Sequence of chain 1.K:
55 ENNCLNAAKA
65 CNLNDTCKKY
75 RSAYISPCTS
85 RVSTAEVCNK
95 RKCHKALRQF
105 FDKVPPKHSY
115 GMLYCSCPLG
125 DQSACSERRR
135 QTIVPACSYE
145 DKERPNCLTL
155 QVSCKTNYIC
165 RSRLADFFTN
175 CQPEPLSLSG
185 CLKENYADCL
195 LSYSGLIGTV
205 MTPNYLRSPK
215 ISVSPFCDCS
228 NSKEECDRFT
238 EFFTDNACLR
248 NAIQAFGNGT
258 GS

Sequence of chain 1.G:
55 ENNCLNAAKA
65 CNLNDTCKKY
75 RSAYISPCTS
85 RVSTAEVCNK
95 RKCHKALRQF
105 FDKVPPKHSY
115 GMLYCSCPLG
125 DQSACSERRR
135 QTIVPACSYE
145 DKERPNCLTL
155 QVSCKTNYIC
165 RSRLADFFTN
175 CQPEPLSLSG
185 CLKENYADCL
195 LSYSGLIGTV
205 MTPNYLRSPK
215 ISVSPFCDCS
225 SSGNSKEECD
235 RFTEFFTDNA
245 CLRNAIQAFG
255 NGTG

Binding-site contacts:
Ligand atom O7 contacts residue ALA252 of chain 1.K at 3.5 Å.
Ligand atom N2 contacts residue ASN255 of chain 1.K at 3.0 Å (h-bond).
Ligand atom C7 contacts residue ALA252 of chain 1.K at 4.1 Å (hydrophobic).
Ligand atom C8 contacts residue ASN228 of chain 1.G at 3.4 Å.
Ligand atom C7 contacts residue GLN251 of chain 1.K at 3.6 Å.
Ligand atom C8 contacts residue GLY227 of chain 1.G at 3.7 Å.
Ligand atom O7 contacts residue ASN255 of chain 1.K at 4.3 Å.
Ligand atom C2 contacts residue ASN228 of chain 1.G at 4.4 Å.
Ligand atom C4 contacts residue ASN255 of chain 1.K at 4.2 Å.
Ligand atom C8 contacts residue ALA252 of chain 1.K at 4.5 Å (hydrophobic).
Ligand atom C3 contacts residue ASN255 of chain 1.K at 3.8 Å.
Ligand atom C1 contacts residue GLN251 of chain 1.K at 4.0 Å.
Ligand atom O7 contacts residue GLN251 of chain 1.K at 3.6 Å (h-bond).
Ligand atom C4 contacts residue ASN228 of chain 1.G at 4.3 Å.
Ligand atom C7 contacts residue ASN255 of chain 1.K at 3.4 Å.
Ligand atom C8 contacts residue SER229 of chain 1.G at 3.3 Å.
Ligand atom O7 contacts residue ASN248 of chain 1.K at 3.5 Å (h-bond).
Ligand atom C7 contacts residue ASN228 of chain 1.G at 4.3 Å.
Ligand atom C2 contacts residue ASN255 of chain 1.K at 2.5 Å.
Ligand atom C7 contacts residue SER229 of chain 1.G at 4.4 Å.
Ligand atom N2 contacts residue GLN251 of chain 1.K at 3.6 Å.
Ligand atom O3 contacts residue ASN228 of chain 1.G at 2.8 Å (h-bond).
Ligand atom C3 contacts residue ASN228 of chain 1.G at 4.0 Å.
Ligand atom C8 contacts residue GLN251 of chain 1.K at 4.5 Å.
Ligand atom C1 contacts residue ASN255 of chain 1.K at 1.4 Å.
Ligand atom C2 contacts residue GLN251 of chain 1.K at 4.4 Å.
Ligand atom C2 contacts residue GLY227 of chain 1.G at 4.3 Å.
Ligand atom O5 contacts residue ASN255 of chain 1.K at 2.4 Å (h-bond).
Ligand atom C8 contacts residue ASN255 of chain 1.K at 3.3 Å.
Ligand atom C5 contacts residue ASN255 of chain 1.K at 3.7 Å.

The small molecule below binds the protein below.
Small molecule (SMILES): CC(=O)N[C@@H]1[C@@H](O)[C@H](O)[C@@H](CO)O[C@H]1O